Sequence of chain 1.B:
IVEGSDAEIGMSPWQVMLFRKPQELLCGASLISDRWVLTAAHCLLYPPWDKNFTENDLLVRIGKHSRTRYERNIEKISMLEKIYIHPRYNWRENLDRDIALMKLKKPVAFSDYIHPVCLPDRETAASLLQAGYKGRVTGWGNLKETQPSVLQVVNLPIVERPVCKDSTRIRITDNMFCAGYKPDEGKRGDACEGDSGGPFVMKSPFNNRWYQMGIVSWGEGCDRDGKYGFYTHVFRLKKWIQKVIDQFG

A protein and the small-molecule ligand that binds it are described below.
Small molecule (SMILES): [H]/N=C(\N)N1CCC[C@@H](C[C@@H](C=O)NC(=O)CN2CCC[C@H](NS(=O)(=O)Cc3ccccc3)C2=O)C1

Binding-site contacts:
Ligand atom N1 contacts residue GLY228 of chain 1.B at 3.2 Å (h-bond).
Ligand atom NH1 contacts residue ASP199 of chain 1.B at 2.8 Å (salt-bridge).
Ligand atom O1S contacts residue GLU229 of chain 1.B at 3.7 Å.
Ligand atom C8 contacts residue ILE179 of chain 1.B at 3.7 Å (hydrophobic).
Ligand atom O3 contacts residue SER205 of chain 1.B at 2.3 Å (h-bond).
Ligand atom C13 contacts residue ILE179 of chain 1.B at 3.8 Å (hydrophobic).
Ligand atom C5 contacts residue GLY230 of chain 1.B at 3.5 Å.
Ligand atom NE3 contacts residue TRP227 of chain 1.B at 3.6 Å.
Ligand atom C6 contacts residue GLY230 of chain 1.B at 3.3 Å.
Ligand atom O3 contacts residue HIS43 of chain 1.B at 3.0 Å (h-bond).
Ligand atom NH1 contacts residue GLY230 of chain 1.B at 2.9 Å (h-bond).
Ligand atom NH1 contacts residue GLY228 of chain 1.B at 3.8 Å.
Ligand atom NH2 contacts residue GLY238 of chain 1.B at 3.4 Å.
Ligand atom C6 contacts residue GLU229 of chain 1.B at 3.6 Å.
Ligand atom CG1 contacts residue TYR47 of chain 1.B at 3.5 Å (hydrophobic).
Ligand atom NE3 contacts residue GLY228 of chain 1.B at 3.3 Å.
Ligand atom CG1 contacts residue TRP50 of chain 1.B at 3.7 Å (hydrophobic).
Ligand atom O1 contacts residue TRP227 of chain 1.B at 3.2 Å.
Ligand atom C6 contacts residue GLY228 of chain 1.B at 3.1 Å.
Ligand atom CA2 contacts residue LEU96 of chain 1.B at 3.7 Å (hydrophobic).
Ligand atom O1S contacts residue GLY228 of chain 1.B at 3.3 Å (h-bond).
Ligand atom C4 contacts residue CYS201 of chain 1.B at 3.8 Å (hydrophobic).
Ligand atom CZ3 contacts residue GLY228 of chain 1.B at 3.6 Å.
Ligand atom N3 contacts residue HIS43 of chain 1.B at 3.5 Å (h-bond).
Ligand atom O1 contacts residue GLY228 of chain 1.B at 3.3 Å (h-bond).
Ligand atom CB3 contacts residue SER205 of chain 1.B at 2.9 Å.
Ligand atom CD3 contacts residue TRP227 of chain 1.B at 3.5 Å (hydrophobic).
Ligand atom C3 contacts residue SER205 of chain 1.B at 1.8 Å.
Ligand atom C9 contacts residue TRP227 of chain 1.B at 3.3 Å (hydrophobic).
Ligand atom C3 contacts residue HIS43 of chain 1.B at 3.6 Å.
Ligand atom CA2 contacts residue SER226 of chain 1.B at 3.3 Å.
Ligand atom CB3 contacts residue CYS201 of chain 1.B at 3.7 Å (hydrophobic).
Ligand atom CZ3 contacts residue ASP199 of chain 1.B at 3.6 Å.
Ligand atom N3 contacts residue SER205 of chain 1.B at 3.0 Å (h-bond).
Ligand atom CA2 contacts residue HIS43 of chain 1.B at 3.5 Å.
Ligand atom C11 contacts residue GLU94 of chain 1.B at 3.7 Å.
Ligand atom NH2 contacts residue ASP199 of chain 1.B at 3.1 Å (salt-bridge).
Ligand atom CA3 contacts residue SER205 of chain 1.B at 2.4 Å.
Ligand atom CD3 contacts residue GLY228 of chain 1.B at 3.7 Å.
Ligand atom N3 contacts residue SER226 of chain 1.B at 3.1 Å (h-bond).